Binding-site contacts:
Ligand atom C10 contacts residue HIS163 of chain 1.A at 3.7 Å.
Ligand atom N2 contacts residue SER144 of chain 1.A at 3.6 Å (h-bond).
Ligand atom C12 contacts residue LEU141 of chain 1.A at 3.7 Å (hydrophobic).
Ligand atom CL contacts residue HIS41 of chain 1.A at 3.5 Å.
Ligand atom CL contacts residue ASP187 of chain 1.A at 3.5 Å.
Ligand atom C12 contacts residue PHE140 of chain 1.A at 3.5 Å (hydrophobic).
Ligand atom C11 contacts residue LEU141 of chain 1.A at 3.8 Å (hydrophobic).
Ligand atom C4 contacts residue GLN189 of chain 1.A at 3.5 Å.
Ligand atom C12 contacts residue GLU166 of chain 1.A at 3.4 Å.
Ligand atom C11 contacts residue ASN142 of chain 1.A at 4.0 Å.
Ligand atom C15 contacts residue ASN142 of chain 1.A at 3.7 Å.
Ligand atom N2 contacts residue GLU166 of chain 1.A at 3.9 Å.
Ligand atom C contacts residue MET165 of chain 1.A at 3.6 Å (hydrophobic).
Ligand atom C18 contacts residue HIS164 of chain 1.A at 3.4 Å.
Ligand atom CL contacts residue MET165 of chain 1.A at 3.8 Å.
Ligand atom N2 contacts residue HIS163 of chain 1.A at 2.6 Å (h-bond).
Ligand atom O1 contacts residue GLN189 of chain 1.A at 3.7 Å.
Ligand atom C18 contacts residue HIS41 of chain 1.A at 3.8 Å.
Ligand atom C contacts residue HIS164 of chain 1.A at 4.0 Å.
Ligand atom C10 contacts residue LEU141 of chain 1.A at 3.7 Å (hydrophobic).
Ligand atom C11 contacts residue GLU166 of chain 1.A at 3.7 Å.
Ligand atom C21 contacts residue GLU166 of chain 1.A at 3.5 Å.
Ligand atom C13 contacts residue ASN142 of chain 1.A at 3.8 Å.
Ligand atom O3 contacts residue GLU166 of chain 1.A at 3.9 Å.
Ligand atom C18 contacts residue MET165 of chain 1.A at 3.7 Å (hydrophobic).
Ligand atom C9 contacts residue CYS145 of chain 1.A at 3.7 Å (hydrophobic).
Ligand atom O contacts residue MET165 of chain 1.A at 3.5 Å.
Ligand atom C10 contacts residue SER144 of chain 1.A at 4.0 Å.
Ligand atom C2 contacts residue MET49 of chain 1.A at 3.9 Å (hydrophobic).
Ligand atom O contacts residue GLU166 of chain 1.A at 3.2 Å (salt-bridge).
Ligand atom C14 contacts residue ASN142 of chain 1.A at 3.8 Å.
Ligand atom C contacts residue MET49 of chain 1.A at 3.7 Å (hydrophobic).
Ligand atom C1 contacts residue MET49 of chain 1.A at 3.4 Å (hydrophobic).
Ligand atom C12 contacts residue ASN142 of chain 1.A at 3.8 Å.
Ligand atom N1 contacts residue CYS145 of chain 1.A at 3.8 Å.
Ligand atom C10 contacts residue GLU166 of chain 1.A at 3.6 Å.
Ligand atom C9 contacts residue GLU166 of chain 1.A at 3.8 Å.
Ligand atom C9 contacts residue HIS163 of chain 1.A at 3.3 Å.
Ligand atom CL contacts residue HIS164 of chain 1.A at 3.7 Å.
Ligand atom C10 contacts residue PHE140 of chain 1.A at 3.6 Å (hydrophobic).

Sequence of chain 1.A:
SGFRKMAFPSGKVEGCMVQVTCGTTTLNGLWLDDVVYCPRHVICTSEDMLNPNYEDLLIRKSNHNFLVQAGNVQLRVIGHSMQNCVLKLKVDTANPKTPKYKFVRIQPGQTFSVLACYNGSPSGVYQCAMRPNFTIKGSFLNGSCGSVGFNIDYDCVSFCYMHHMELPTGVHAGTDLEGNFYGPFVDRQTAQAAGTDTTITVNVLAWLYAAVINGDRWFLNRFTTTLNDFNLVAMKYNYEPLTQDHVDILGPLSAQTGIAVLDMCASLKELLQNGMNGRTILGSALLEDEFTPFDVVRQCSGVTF

The small molecule below binds the protein below.
Small molecule (SMILES): O=C(Nc1cncc2ccccc12)[C@@H]1CN(S(=O)(=O)CC2CCOCC2)Cc2ccc(Cl)cc21

Sequence of chain 1.B:
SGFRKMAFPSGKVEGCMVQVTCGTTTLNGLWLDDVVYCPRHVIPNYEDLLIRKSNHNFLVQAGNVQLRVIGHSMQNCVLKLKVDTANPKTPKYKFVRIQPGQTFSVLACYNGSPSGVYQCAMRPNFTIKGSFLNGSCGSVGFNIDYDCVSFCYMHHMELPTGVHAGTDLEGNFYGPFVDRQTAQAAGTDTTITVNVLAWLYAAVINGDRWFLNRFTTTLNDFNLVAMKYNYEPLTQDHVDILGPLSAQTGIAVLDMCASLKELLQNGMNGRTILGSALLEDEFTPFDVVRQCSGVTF